Binding-site contacts:
Ligand atom C1B contacts residue BGC1 of chain 1.D at 4.5 Å.
Ligand atom C9B contacts residue VAL204 of chain 1.A at 4.2 Å (hydrophobic).
Ligand atom O3B contacts residue THR194 of chain 1.A at 3.9 Å.
Ligand atom C2B contacts residue THR194 of chain 1.A at 3.5 Å.
Ligand atom O1A contacts residue ASP191 of chain 1.A at 3.7 Å.
Ligand atom O1A contacts residue PHE205 of chain 1.A at 4.4 Å.
Ligand atom C3B contacts residue BGC1 of chain 1.D at 3.5 Å.
Ligand atom O1B contacts residue PHE205 of chain 1.A at 4.4 Å.
Ligand atom O1A contacts residue BGC1 of chain 1.D at 1.4 Å.
Ligand atom C8B contacts residue TRP378 of chain 1.A at 4.3 Å (hydrophobic).
Ligand atom O1B contacts residue TRP378 of chain 1.A at 4.1 Å.
Ligand atom O1B contacts residue GLU464 of chain 1.A at 4.4 Å.
Ligand atom O3B contacts residue BGC1 of chain 1.D at 3.5 Å (h-bond).
Ligand atom O3B contacts residue TRP378 of chain 1.A at 3.9 Å.
Ligand atom OHB contacts residue THR194 of chain 1.A at 3.3 Å (h-bond).
Ligand atom C2B contacts residue BGC1 of chain 1.D at 2.5 Å.
Ligand atom C9B contacts residue PHE466 of chain 1.A at 3.5 Å (hydrophobic).
Ligand atom O1A contacts residue TRP143 of chain 1.A at 3.8 Å.
Ligand atom OHB contacts residue VAL198 of chain 1.A at 3.6 Å.
Ligand atom O1B contacts residue BGC1 of chain 1.D at 3.1 Å.
Ligand atom C1B contacts residue PHE205 of chain 1.A at 4.2 Å (hydrophobic).
Ligand atom C8B contacts residue PHE205 of chain 1.A at 4.3 Å (hydrophobic).
Ligand atom N3B contacts residue VAL198 of chain 1.A at 4.2 Å.
Ligand atom C5B contacts residue VAL198 of chain 1.A at 4.2 Å (hydrophobic).
Ligand atom N3B contacts residue THR194 of chain 1.A at 3.7 Å.
Ligand atom C3B contacts residue THR194 of chain 1.A at 3.6 Å.
Ligand atom C2B contacts residue PHE205 of chain 1.A at 4.2 Å (hydrophobic).
Ligand atom O1A contacts residue THR194 of chain 1.A at 3.4 Å.
Ligand atom C4B contacts residue VAL198 of chain 1.A at 4.4 Å (hydrophobic).

A protein and the small-molecule ligand that binds it are described below.
Small molecule (SMILES): COc1ccc2c(c1)O[C@@H](O)C(=O)N2O

Sequence of chain 1.A:
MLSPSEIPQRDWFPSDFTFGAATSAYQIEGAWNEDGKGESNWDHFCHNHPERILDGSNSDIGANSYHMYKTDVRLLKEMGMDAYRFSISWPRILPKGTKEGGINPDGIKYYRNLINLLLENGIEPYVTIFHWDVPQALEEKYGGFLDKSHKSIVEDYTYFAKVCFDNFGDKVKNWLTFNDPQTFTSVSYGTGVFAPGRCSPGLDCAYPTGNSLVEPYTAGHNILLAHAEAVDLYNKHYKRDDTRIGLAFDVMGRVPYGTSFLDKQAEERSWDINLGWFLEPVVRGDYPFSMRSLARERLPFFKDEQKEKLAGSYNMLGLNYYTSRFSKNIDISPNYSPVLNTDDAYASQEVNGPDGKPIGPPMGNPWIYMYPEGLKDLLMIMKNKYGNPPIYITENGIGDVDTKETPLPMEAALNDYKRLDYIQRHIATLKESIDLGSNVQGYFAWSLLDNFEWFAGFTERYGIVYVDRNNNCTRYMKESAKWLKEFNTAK